Sequence of chain 1.A:
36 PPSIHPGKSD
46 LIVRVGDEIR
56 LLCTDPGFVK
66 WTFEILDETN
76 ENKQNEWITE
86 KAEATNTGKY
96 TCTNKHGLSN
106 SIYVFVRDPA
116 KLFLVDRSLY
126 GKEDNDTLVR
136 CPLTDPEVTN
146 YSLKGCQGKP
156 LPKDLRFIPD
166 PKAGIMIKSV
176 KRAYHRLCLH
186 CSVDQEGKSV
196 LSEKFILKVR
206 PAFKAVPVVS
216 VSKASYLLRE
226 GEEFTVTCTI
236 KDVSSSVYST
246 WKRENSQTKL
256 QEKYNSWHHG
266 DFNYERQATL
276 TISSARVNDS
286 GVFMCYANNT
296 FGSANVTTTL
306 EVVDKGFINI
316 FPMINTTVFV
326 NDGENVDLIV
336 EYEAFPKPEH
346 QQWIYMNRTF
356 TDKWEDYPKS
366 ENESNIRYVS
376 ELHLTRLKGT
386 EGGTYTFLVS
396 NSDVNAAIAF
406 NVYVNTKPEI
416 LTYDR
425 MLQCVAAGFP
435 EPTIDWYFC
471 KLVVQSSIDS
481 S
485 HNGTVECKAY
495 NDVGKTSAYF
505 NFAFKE

Binding-site contacts:
Ligand atom C8 contacts residue THR295 of chain 1.A at 3.7 Å.
Ligand atom O5 contacts residue ASN293 of chain 1.A at 2.4 Å (h-bond).
Ligand atom O6 contacts residue TYR243 of chain 1.A at 4.1 Å.
Ligand atom C7 contacts residue ASN294 of chain 1.A at 4.2 Å.
Ligand atom C5 contacts residue ASN293 of chain 1.A at 3.5 Å.
Ligand atom C7 contacts residue THR295 of chain 1.A at 4.2 Å.
Ligand atom O7 contacts residue THR295 of chain 1.A at 4.0 Å.
Ligand atom O6 contacts residue ASN293 of chain 1.A at 4.4 Å.
Ligand atom N2 contacts residue ASN293 of chain 1.A at 2.9 Å (h-bond).
Ligand atom C1 contacts residue ASN293 of chain 1.A at 1.4 Å.
Ligand atom C8 contacts residue ASN294 of chain 1.A at 3.9 Å.
Ligand atom C7 contacts residue ASN293 of chain 1.A at 4.0 Å.
Ligand atom O5 contacts residue TYR291 of chain 1.A at 4.3 Å.
Ligand atom C2 contacts residue ASN293 of chain 1.A at 2.6 Å.
Ligand atom C4 contacts residue ASN293 of chain 1.A at 4.2 Å.
Ligand atom C3 contacts residue ASN293 of chain 1.A at 3.7 Å.
Ligand atom O7 contacts residue ASN294 of chain 1.A at 4.2 Å.
Ligand atom O7 contacts residue ASN293 of chain 1.A at 4.3 Å.

A protein and the small-molecule ligand that binds it are described below.
Small molecule (SMILES): CC(=O)N[C@H]1[C@H](O[C@H]2[C@H](O)[C@@H](NC(C)=O)CO[C@@H]2CO)O[C@H](CO)[C@@H](O)[C@@H]1O